Sequence of chain 1.C:
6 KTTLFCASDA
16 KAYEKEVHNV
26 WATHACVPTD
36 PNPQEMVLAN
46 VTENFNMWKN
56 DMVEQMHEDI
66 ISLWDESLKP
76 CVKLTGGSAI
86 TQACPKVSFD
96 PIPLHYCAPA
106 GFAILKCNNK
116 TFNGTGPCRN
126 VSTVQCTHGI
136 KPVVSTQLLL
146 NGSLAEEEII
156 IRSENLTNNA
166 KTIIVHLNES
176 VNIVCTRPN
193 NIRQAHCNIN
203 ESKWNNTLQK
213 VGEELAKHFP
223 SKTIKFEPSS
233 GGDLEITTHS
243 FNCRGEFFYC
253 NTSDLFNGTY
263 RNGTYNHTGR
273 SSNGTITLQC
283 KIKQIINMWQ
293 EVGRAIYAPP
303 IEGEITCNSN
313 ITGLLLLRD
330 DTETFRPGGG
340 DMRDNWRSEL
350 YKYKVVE

The small molecule below binds the protein below.
Small molecule (SMILES): CC(=O)N[C@@H]1[C@@H](O)[C@H](O)[C@@H](CO)O[C@H]1O

Binding-site contacts:
Ligand atom C5 contacts residue ASN253 of chain 1.C at 3.7 Å.
Ligand atom C1 contacts residue ASN253 of chain 1.C at 1.4 Å.
Ligand atom C7 contacts residue ASN253 of chain 1.C at 3.5 Å.
Ligand atom C4 contacts residue ASN253 of chain 1.C at 4.2 Å.
Ligand atom C2 contacts residue ASN253 of chain 1.C at 2.5 Å.
Ligand atom C8 contacts residue THR239 of chain 1.C at 3.4 Å.
Ligand atom C8 contacts residue THR240 of chain 1.C at 3.6 Å.
Ligand atom C7 contacts residue THR240 of chain 1.C at 4.4 Å.
Ligand atom C5 contacts residue SER255 of chain 1.C at 4.0 Å.
Ligand atom O5 contacts residue ASN253 of chain 1.C at 2.4 Å (h-bond).
Ligand atom O7 contacts residue ASN253 of chain 1.C at 3.6 Å (h-bond).
Ligand atom O6 contacts residue ASN253 of chain 1.C at 4.5 Å.
Ligand atom C3 contacts residue ASN253 of chain 1.C at 3.8 Å.
Ligand atom C1 contacts residue SER255 of chain 1.C at 4.2 Å.
Ligand atom N2 contacts residue ASN253 of chain 1.C at 3.0 Å (h-bond).
Ligand atom C8 contacts residue LEU236 of chain 1.C at 4.0 Å (hydrophobic).
Ligand atom O5 contacts residue SER255 of chain 1.C at 4.0 Å.